Binding-site contacts:
Ligand atom C7 contacts residue ASN413 of chain 1.E at 3.5 Å.
Ligand atom C8 contacts residue ASN413 of chain 1.E at 3.6 Å.
Ligand atom C4 contacts residue ASN413 of chain 1.E at 4.1 Å.
Ligand atom C2 contacts residue ASN413 of chain 1.E at 2.4 Å.
Ligand atom O5 contacts residue ASN413 of chain 1.E at 2.2 Å (h-bond).
Ligand atom C5 contacts residue ASN413 of chain 1.E at 3.5 Å.
Ligand atom O7 contacts residue ASN413 of chain 1.E at 4.5 Å.
Ligand atom C3 contacts residue ASN413 of chain 1.E at 3.7 Å.
Ligand atom C1 contacts residue ASN413 of chain 1.E at 1.3 Å.
Ligand atom N2 contacts residue ASN413 of chain 1.E at 2.9 Å (h-bond).

A protein and the small-molecule ligand that binds it are described below.
Small molecule (SMILES): CC(=O)N[C@@H]1[C@@H](O)[C@H](O)[C@@H](CO)O[C@H]1O

Sequence of chain 1.E:
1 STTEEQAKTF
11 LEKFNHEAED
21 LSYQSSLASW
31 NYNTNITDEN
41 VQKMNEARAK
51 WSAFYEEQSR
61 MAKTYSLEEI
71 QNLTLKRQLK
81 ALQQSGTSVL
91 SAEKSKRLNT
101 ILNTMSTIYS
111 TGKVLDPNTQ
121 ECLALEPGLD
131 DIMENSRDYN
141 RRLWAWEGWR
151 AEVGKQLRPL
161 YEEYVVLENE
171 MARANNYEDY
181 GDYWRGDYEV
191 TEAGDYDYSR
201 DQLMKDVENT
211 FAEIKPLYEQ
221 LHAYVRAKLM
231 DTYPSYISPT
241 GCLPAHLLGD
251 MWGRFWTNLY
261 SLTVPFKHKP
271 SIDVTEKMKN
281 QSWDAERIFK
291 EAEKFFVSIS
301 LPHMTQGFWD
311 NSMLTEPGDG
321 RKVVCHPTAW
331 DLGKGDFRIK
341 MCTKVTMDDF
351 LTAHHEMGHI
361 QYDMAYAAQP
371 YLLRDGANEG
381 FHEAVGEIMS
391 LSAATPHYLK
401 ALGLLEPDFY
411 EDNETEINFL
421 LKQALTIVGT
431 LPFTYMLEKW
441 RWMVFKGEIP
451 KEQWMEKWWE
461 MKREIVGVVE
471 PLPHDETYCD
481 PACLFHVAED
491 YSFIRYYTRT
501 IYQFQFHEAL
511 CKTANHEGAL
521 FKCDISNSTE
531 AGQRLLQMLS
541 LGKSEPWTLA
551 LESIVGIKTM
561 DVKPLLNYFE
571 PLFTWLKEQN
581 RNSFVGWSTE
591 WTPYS